Sequence of chain 1.A:
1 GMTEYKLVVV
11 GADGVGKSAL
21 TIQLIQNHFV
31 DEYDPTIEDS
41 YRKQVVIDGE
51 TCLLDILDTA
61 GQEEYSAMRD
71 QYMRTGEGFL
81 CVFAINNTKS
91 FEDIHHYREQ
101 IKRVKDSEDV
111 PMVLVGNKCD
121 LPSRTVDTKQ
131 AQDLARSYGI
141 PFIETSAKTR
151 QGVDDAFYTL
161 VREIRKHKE

A protein and the small-molecule ligand that binds it are described below.
Small molecule (SMILES): Cc1cccc2cccc(N3CCc4c(nc(OC[C@@H]5CCCN5C)nc4N4[C@@H]5CC[C@H]4CNC5)C3)c12

Binding-site contacts:
Ligand atom C07 contacts residue ASP70 of chain 1.A at 3.2 Å.
Ligand atom C04 contacts residue ILE101 of chain 1.A at 3.5 Å (hydrophobic).
Ligand atom C05 contacts residue GLN100 of chain 1.A at 3.4 Å.
Ligand atom C09 contacts residue ARG69 of chain 1.A at 3.6 Å.
Ligand atom C24 contacts residue GLU63 of chain 1.A at 3.2 Å.
Ligand atom C26 contacts residue GLU63 of chain 1.A at 3.2 Å.
Ligand atom N35 contacts residue GLY61 of chain 1.A at 2.5 Å (h-bond).
Ligand atom C34 contacts residue GLY61 of chain 1.A at 3.1 Å.
Ligand atom C21 contacts residue GLU63 of chain 1.A at 3.5 Å.
Ligand atom C05 contacts residue MET73 of chain 1.A at 3.3 Å (hydrophobic).
Ligand atom N25 contacts residue GLU63 of chain 1.A at 2.6 Å (salt-bridge).
Ligand atom C28 contacts residue GLU63 of chain 1.A at 3.5 Å.
Ligand atom C08 contacts residue ARG103 of chain 1.A at 3.6 Å.
Ligand atom O19 contacts residue GLU63 of chain 1.A at 3.1 Å (salt-bridge).
Ligand atom C09 contacts residue GLU64 of chain 1.A at 3.3 Å.
Ligand atom C31 contacts residue GLY11 of chain 1.A at 3.5 Å.
Ligand atom C01 contacts residue TYR97 of chain 1.A at 3.4 Å (hydrophobic).
Ligand atom N35 contacts residue ASP13 of chain 1.A at 2.8 Å (salt-bridge).
Ligand atom N27 contacts residue GLU63 of chain 1.A at 3.5 Å.
Ligand atom C07 contacts residue ARG103 of chain 1.A at 3.4 Å.
Ligand atom N17 contacts residue HIS96 of chain 1.A at 2.9 Å.
Ligand atom N17 contacts residue TYR65 of chain 1.A at 3.2 Å (h-bond).
Ligand atom C34 contacts residue ASP13 of chain 1.A at 3.6 Å.
Ligand atom C34 contacts residue GLU63 of chain 1.A at 3.6 Å.
Ligand atom C36 contacts residue GLY61 of chain 1.A at 3.3 Å.
Ligand atom C18 contacts residue GLU63 of chain 1.A at 3.4 Å.
Ligand atom C18 contacts residue HIS96 of chain 1.A at 3.5 Å.
Ligand atom O19 contacts residue HIS96 of chain 1.A at 3.1 Å.
Ligand atom C20 contacts residue GLU63 of chain 1.A at 3.1 Å.
Ligand atom C36 contacts residue ASP13 of chain 1.A at 3.2 Å.
Ligand atom C31 contacts residue ASP13 of chain 1.A at 3.4 Å.
Ligand atom C08 contacts residue ASP70 of chain 1.A at 3.2 Å.
Ligand atom N27 contacts residue TYR97 of chain 1.A at 3.3 Å (h-bond).
Ligand atom C18 contacts residue TYR97 of chain 1.A at 3.5 Å (hydrophobic).
Ligand atom C04 contacts residue MET73 of chain 1.A at 3.2 Å (hydrophobic).
Ligand atom C32 contacts residue ASP13 of chain 1.A at 3.3 Å.
Ligand atom C12 contacts residue ARG69 of chain 1.A at 3.5 Å.
Ligand atom C31 contacts residue TYR97 of chain 1.A at 3.2 Å (hydrophobic).
Ligand atom C04 contacts residue GLN100 of chain 1.A at 3.6 Å.
Ligand atom C03 contacts residue MET73 of chain 1.A at 3.5 Å (hydrophobic).